This small molecule binds to this protein.
Small molecule (SMILES): CC(=O)N[C@@H]1[C@@H](O)[C@H](O)[C@@H](CO)O[C@H]1O

Sequence of chain 3.A:
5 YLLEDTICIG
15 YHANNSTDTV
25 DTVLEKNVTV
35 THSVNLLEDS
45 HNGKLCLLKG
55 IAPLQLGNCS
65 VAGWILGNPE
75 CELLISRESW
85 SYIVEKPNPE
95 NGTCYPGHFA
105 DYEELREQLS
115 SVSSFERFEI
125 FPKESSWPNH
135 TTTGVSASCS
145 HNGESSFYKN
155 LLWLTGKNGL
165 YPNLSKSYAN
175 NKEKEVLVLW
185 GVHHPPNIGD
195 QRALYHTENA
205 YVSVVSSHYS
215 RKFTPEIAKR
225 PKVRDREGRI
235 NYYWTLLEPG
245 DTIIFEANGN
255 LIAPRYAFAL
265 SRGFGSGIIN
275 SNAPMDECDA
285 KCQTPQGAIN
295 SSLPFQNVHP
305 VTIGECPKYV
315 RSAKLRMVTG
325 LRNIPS

Binding-site contacts:
Ligand atom C5 contacts residue HIS26 of chain 3.D at 4.5 Å.
Ligand atom O7 contacts residue ILE96 of chain 3.D at 3.8 Å.
Ligand atom C4 contacts residue ASN133 of chain 3.A at 4.2 Å.
Ligand atom C6 contacts residue ASN162 of chain 3.A at 4.4 Å.
Ligand atom C8 contacts residue ILE96 of chain 3.D at 3.8 Å (hydrophobic).
Ligand atom C7 contacts residue ILE96 of chain 3.D at 4.0 Å (hydrophobic).
Ligand atom C2 contacts residue ASN133 of chain 3.A at 2.4 Å.
Ligand atom O6 contacts residue ASN162 of chain 3.A at 4.0 Å.
Ligand atom C5 contacts residue ASN133 of chain 3.A at 3.7 Å.
Ligand atom C7 contacts residue ASN133 of chain 3.A at 3.5 Å.
Ligand atom C1 contacts residue ASN133 of chain 3.A at 1.4 Å.
Ligand atom O5 contacts residue HIS26 of chain 3.D at 4.2 Å.
Ligand atom O6 contacts residue HIS26 of chain 3.D at 4.3 Å.
Ligand atom O5 contacts residue ASN133 of chain 3.A at 2.3 Å (h-bond).
Ligand atom C1 contacts residue HIS26 of chain 3.D at 4.3 Å.
Ligand atom C3 contacts residue ASN133 of chain 3.A at 3.8 Å.
Ligand atom O7 contacts residue ASN133 of chain 3.A at 3.9 Å.
Ligand atom N2 contacts residue ASN133 of chain 3.A at 2.9 Å (h-bond).
Ligand atom O6 contacts residue ASN133 of chain 3.A at 4.4 Å.
Ligand atom C8 contacts residue ASN133 of chain 3.A at 4.5 Å.
Ligand atom C1 contacts residue ILE96 of chain 3.D at 4.3 Å (hydrophobic).

Sequence of chain 3.D:
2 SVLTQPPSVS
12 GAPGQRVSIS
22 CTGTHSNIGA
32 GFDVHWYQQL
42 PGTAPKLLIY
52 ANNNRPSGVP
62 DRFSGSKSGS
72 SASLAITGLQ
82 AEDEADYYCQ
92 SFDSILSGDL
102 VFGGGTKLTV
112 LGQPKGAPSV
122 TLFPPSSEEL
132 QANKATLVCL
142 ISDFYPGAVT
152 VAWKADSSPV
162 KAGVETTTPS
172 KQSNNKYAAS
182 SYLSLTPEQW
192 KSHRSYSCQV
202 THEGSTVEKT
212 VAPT